The protein below binds the small molecule below.
Small molecule (SMILES): O=C1Nc2ccc(Cl)cc2[C@@](C#CC2CC2)(C(F)(F)F)O1

Sequence of chain 1.B:
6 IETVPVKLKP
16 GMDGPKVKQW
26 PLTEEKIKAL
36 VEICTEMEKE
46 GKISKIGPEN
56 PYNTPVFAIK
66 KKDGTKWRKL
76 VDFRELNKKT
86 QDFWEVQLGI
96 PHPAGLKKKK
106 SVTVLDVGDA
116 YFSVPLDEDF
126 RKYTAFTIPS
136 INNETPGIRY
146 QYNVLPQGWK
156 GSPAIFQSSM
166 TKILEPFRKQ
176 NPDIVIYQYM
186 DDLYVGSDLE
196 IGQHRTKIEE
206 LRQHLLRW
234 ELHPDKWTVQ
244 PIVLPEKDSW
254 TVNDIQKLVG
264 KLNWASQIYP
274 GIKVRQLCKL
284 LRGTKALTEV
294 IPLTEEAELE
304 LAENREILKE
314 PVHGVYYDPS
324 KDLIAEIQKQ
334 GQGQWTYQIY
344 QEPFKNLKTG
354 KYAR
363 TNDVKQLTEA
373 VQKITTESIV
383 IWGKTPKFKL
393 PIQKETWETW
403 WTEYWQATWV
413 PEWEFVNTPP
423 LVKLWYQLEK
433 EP

Binding-site contacts:
Ligand atom CL contacts residue LEU235 of chain 1.A at 3.6 Å.
Ligand atom C14 contacts residue LYS102 of chain 1.A at 4.0 Å.
Ligand atom O2 contacts residue LEU101 of chain 1.A at 3.6 Å.
Ligand atom CL contacts residue VAL107 of chain 1.A at 3.8 Å.
Ligand atom CL contacts residue HIS236 of chain 1.A at 3.6 Å.
Ligand atom F1 contacts residue GLY191 of chain 1.A at 3.3 Å.
Ligand atom F3 contacts residue TYR189 of chain 1.A at 3.5 Å.
Ligand atom C8 contacts residue TYR189 of chain 1.A at 3.9 Å (hydrophobic).
Ligand atom C2 contacts residue LYS102 of chain 1.A at 3.3 Å.
Ligand atom O1 contacts residue VAL180 of chain 1.A at 3.9 Å.
Ligand atom C1 contacts residue LYS104 of chain 1.A at 3.8 Å.
Ligand atom F1 contacts residue VAL180 of chain 1.A at 3.0 Å.
Ligand atom C9 contacts residue TYR189 of chain 1.A at 3.7 Å (hydrophobic).
Ligand atom O1 contacts residue GLU139 of chain 1.B at 3.7 Å.
Ligand atom C12 contacts residue LEU101 of chain 1.A at 3.8 Å (hydrophobic).
Ligand atom F2 contacts residue TYR189 of chain 1.A at 3.0 Å.
Ligand atom N contacts residue LYS102 of chain 1.A at 2.8 Å (salt-bridge).
Ligand atom C3 contacts residue TYR319 of chain 1.A at 3.7 Å (hydrophobic).
Ligand atom O1 contacts residue LYS102 of chain 1.A at 3.5 Å (salt-bridge).
Ligand atom C3 contacts residue HIS236 of chain 1.A at 3.3 Å.
Ligand atom F3 contacts residue GLY191 of chain 1.A at 3.9 Å.
Ligand atom N contacts residue LEU101 of chain 1.A at 3.6 Å.
Ligand atom F2 contacts residue VAL180 of chain 1.A at 3.2 Å.
Ligand atom C10 contacts residue TYR182 of chain 1.A at 3.4 Å (hydrophobic).
Ligand atom C12 contacts residue TRP230 of chain 1.A at 3.7 Å (hydrophobic).
Ligand atom CL contacts residue PHE228 of chain 1.A at 3.7 Å.
Ligand atom C13 contacts residue VAL180 of chain 1.A at 3.6 Å (hydrophobic).
Ligand atom C11 contacts residue TYR189 of chain 1.A at 3.5 Å (hydrophobic).
Ligand atom C4 contacts residue VAL107 of chain 1.A at 3.5 Å (hydrophobic).
Ligand atom C11 contacts residue TRP230 of chain 1.A at 3.7 Å (hydrophobic).
Ligand atom F3 contacts residue VAL190 of chain 1.A at 3.8 Å.
Ligand atom C2 contacts residue TYR319 of chain 1.A at 3.8 Å (hydrophobic).
Ligand atom C5 contacts residue VAL107 of chain 1.A at 3.8 Å (hydrophobic).
Ligand atom N contacts residue LYS104 of chain 1.A at 3.8 Å.
Ligand atom C12 contacts residue LEU235 of chain 1.A at 3.9 Å (hydrophobic).
Ligand atom C3 contacts residue VAL107 of chain 1.A at 3.6 Å (hydrophobic).
Ligand atom C1 contacts residue LYS102 of chain 1.A at 3.2 Å.
Ligand atom C13 contacts residue TYR189 of chain 1.A at 3.9 Å (hydrophobic).
Ligand atom C11 contacts residue LEU235 of chain 1.A at 3.7 Å (hydrophobic).
Ligand atom C14 contacts residue LEU101 of chain 1.A at 3.7 Å (hydrophobic).

Sequence of chain 1.A:
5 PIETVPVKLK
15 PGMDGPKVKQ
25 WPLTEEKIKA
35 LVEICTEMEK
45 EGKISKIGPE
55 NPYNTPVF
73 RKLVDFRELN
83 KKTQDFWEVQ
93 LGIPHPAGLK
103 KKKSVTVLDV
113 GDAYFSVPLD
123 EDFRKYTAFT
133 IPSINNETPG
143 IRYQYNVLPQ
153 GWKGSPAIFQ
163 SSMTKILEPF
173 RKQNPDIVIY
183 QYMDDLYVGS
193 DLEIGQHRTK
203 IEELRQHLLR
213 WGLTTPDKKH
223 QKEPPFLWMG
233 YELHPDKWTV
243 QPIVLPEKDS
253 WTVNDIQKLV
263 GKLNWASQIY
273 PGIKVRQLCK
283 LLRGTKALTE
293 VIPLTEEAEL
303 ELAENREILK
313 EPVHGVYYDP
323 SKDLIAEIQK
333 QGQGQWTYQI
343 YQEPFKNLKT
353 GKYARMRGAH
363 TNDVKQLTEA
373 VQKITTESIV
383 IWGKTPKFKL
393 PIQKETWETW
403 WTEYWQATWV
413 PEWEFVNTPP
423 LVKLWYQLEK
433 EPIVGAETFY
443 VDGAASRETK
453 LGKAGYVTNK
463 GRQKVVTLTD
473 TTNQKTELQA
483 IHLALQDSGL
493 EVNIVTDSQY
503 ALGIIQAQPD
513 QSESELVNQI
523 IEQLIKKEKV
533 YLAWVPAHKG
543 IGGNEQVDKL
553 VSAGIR